Sequence of chain 55.A:
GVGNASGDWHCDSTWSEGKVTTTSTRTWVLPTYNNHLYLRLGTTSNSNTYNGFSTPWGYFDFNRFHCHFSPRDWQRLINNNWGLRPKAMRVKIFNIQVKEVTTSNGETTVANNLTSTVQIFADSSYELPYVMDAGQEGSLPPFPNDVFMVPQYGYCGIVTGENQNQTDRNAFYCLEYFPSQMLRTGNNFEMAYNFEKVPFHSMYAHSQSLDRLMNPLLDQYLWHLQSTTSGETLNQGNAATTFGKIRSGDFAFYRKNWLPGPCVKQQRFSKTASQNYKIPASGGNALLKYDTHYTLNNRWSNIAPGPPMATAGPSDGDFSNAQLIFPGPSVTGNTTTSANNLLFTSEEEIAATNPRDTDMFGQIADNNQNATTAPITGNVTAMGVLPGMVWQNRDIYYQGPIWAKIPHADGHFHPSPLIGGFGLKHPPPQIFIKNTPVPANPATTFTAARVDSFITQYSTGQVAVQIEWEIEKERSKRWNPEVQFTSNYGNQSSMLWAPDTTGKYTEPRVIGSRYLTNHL

Sequence of chain 56.A:
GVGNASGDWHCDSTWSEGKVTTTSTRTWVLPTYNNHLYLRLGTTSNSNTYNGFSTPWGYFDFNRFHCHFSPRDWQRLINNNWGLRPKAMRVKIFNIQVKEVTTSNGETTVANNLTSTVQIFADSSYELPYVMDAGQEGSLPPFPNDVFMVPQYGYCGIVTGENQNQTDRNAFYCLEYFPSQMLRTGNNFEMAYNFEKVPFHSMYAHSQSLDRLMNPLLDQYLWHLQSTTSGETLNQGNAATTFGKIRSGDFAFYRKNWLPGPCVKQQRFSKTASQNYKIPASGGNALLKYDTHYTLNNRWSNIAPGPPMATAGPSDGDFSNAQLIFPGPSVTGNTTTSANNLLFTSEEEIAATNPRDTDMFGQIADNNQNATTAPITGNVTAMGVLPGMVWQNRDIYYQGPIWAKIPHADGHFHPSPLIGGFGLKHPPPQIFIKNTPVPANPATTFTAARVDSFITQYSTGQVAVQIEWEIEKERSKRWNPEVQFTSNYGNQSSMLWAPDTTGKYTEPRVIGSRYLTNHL

The protein below binds the small molecule below.
Small molecule (SMILES): Nc1ncnc2c1ncn2[C@H]1C[C@H](O)[C@@H](COP(=O)(O)O)O1

Binding-site contacts:
Ligand atom C5 contacts residue PRO628 of chain 56.A at 2.7 Å (hydrophobic).
Ligand atom C4 contacts residue PRO412 of chain 56.A at 4.1 Å (hydrophobic).
Ligand atom N7 contacts residue HIS627 of chain 56.A at 4.1 Å.
Ligand atom N6 contacts residue PRO628 of chain 56.A at 3.4 Å (h-bond).
Ligand atom N7 contacts residue SER629 of chain 56.A at 3.1 Å (h-bond).
Ligand atom C8 contacts residue HIS627 of chain 56.A at 3.5 Å.
Ligand atom C6 contacts residue PRO628 of chain 56.A at 2.8 Å (hydrophobic).
Ligand atom C3' contacts residue HIS627 of chain 56.A at 4.3 Å.
Ligand atom N9 contacts residue PRO412 of chain 56.A at 4.2 Å.
Ligand atom C5 contacts residue PRO412 of chain 56.A at 4.2 Å (hydrophobic).
Ligand atom N3 contacts residue PRO628 of chain 56.A at 3.5 Å (h-bond).
Ligand atom N9 contacts residue PRO628 of chain 56.A at 3.7 Å.
Ligand atom C2 contacts residue GLY636 of chain 56.A at 3.2 Å.
Ligand atom C1' contacts residue HIS627 of chain 56.A at 4.3 Å.
Ligand atom C8 contacts residue SER629 of chain 56.A at 4.2 Å.
Ligand atom N7 contacts residue PRO628 of chain 56.A at 3.3 Å (h-bond).
Ligand atom O2P contacts residue ASP623 of chain 55.A at 3.2 Å (salt-bridge).
Ligand atom N6 contacts residue SER629 of chain 56.A at 3.0 Å (h-bond).
Ligand atom P contacts residue HIS625 of chain 55.A at 3.9 Å.
Ligand atom C2 contacts residue PRO628 of chain 56.A at 3.5 Å (hydrophobic).
Ligand atom C2' contacts residue HIS627 of chain 56.A at 3.2 Å.
Ligand atom C5 contacts residue SER629 of chain 56.A at 3.5 Å.
Ligand atom N6 contacts residue GLY634 of chain 56.A at 3.8 Å.
Ligand atom N6 contacts residue PHE635 of chain 56.A at 3.7 Å.
Ligand atom C6 contacts residue PRO412 of chain 56.A at 4.3 Å (hydrophobic).
Ligand atom C1' contacts residue PRO628 of chain 56.A at 3.9 Å (hydrophobic).
Ligand atom C6 contacts residue GLY636 of chain 56.A at 3.6 Å.
Ligand atom N1 contacts residue VAL411 of chain 56.A at 4.3 Å.
Ligand atom N1 contacts residue PRO628 of chain 56.A at 3.2 Å (h-bond).
Ligand atom C2' contacts residue PRO628 of chain 56.A at 3.6 Å (hydrophobic).
Ligand atom C8 contacts residue PRO412 of chain 56.A at 4.3 Å (hydrophobic).
Ligand atom C6 contacts residue SER629 of chain 56.A at 3.5 Å.
Ligand atom N7 contacts residue ASN606 of chain 56.A at 4.2 Å.
Ligand atom N7 contacts residue PRO412 of chain 56.A at 4.3 Å.
Ligand atom C4 contacts residue PRO628 of chain 56.A at 3.0 Å (hydrophobic).
Ligand atom O1P contacts residue HIS625 of chain 55.A at 2.8 Å (h-bond).
Ligand atom C8 contacts residue PRO628 of chain 56.A at 3.8 Å (hydrophobic).
Ligand atom N6 contacts residue GLY636 of chain 56.A at 3.2 Å (h-bond).
Ligand atom N1 contacts residue GLY636 of chain 56.A at 2.9 Å (h-bond).
Ligand atom O3' contacts residue PRO628 of chain 56.A at 4.1 Å.